Binding-site contacts:
Ligand atom O4 contacts residue LEU89 of chain 1.A at 3.6 Å.
Ligand atom C2' contacts residue TYR113 of chain 1.A at 3.7 Å (hydrophobic).
Ligand atom C2 contacts residue TYR115 of chain 1.A at 3.6 Å (hydrophobic).
Ligand atom O6P contacts residue ASP40 of chain 1.A at 3.1 Å (salt-bridge).
Ligand atom O1P contacts residue LYS84 of chain 1.A at 2.4 Å (salt-bridge).
Ligand atom O4 contacts residue TYR115 of chain 1.A at 4.0 Å.
Ligand atom O5P contacts residue ARG87 of chain 1.A at 2.8 Å (salt-bridge).
Ligand atom O2P contacts residue TYR85 of chain 1.A at 3.1 Å (h-bond).
Ligand atom O5P contacts residue ARG35 of chain 1.A at 3.1 Å (salt-bridge).
Ligand atom O6P contacts residue CA1 of chain 1.B at 2.9 Å.
Ligand atom O4' contacts residue ARG87 of chain 1.A at 2.9 Å (salt-bridge).
Ligand atom O3' contacts residue TYR85 of chain 1.A at 3.9 Å.
Ligand atom C4 contacts residue LEU89 of chain 1.A at 3.6 Å (hydrophobic).
Ligand atom O2 contacts residue TYR115 of chain 1.A at 3.9 Å.
Ligand atom C5' contacts residue TYR113 of chain 1.A at 3.4 Å (hydrophobic).
Ligand atom C5M contacts residue LEU36 of chain 1.A at 3.7 Å (hydrophobic).
Ligand atom O6P contacts residue ARG35 of chain 1.A at 2.8 Å (salt-bridge).
Ligand atom O5' contacts residue ARG87 of chain 1.A at 3.1 Å (salt-bridge).
Ligand atom P2 contacts residue CA1 of chain 1.B at 3.9 Å.
Ligand atom P2 contacts residue ARG35 of chain 1.A at 3.6 Å.
Ligand atom O2 contacts residue ASP83 of chain 1.A at 3.6 Å.
Ligand atom N3 contacts residue LEU89 of chain 1.A at 3.8 Å.
Ligand atom P1 contacts residue TYR85 of chain 1.A at 3.6 Å.
Ligand atom C5M contacts residue TYR113 of chain 1.A at 3.8 Å (hydrophobic).
Ligand atom O4 contacts residue LEU37 of chain 1.A at 3.8 Å.
Ligand atom O1P contacts residue TYR85 of chain 1.A at 3.1 Å (h-bond).
Ligand atom C5' contacts residue ARG87 of chain 1.A at 4.0 Å.
Ligand atom P1 contacts residue LYS84 of chain 1.A at 3.4 Å.
Ligand atom O6P contacts residue TYR113 of chain 1.A at 3.7 Å.
Ligand atom C2 contacts residue ASP83 of chain 1.A at 3.8 Å.
Ligand atom C5M contacts residue ARG35 of chain 1.A at 3.7 Å.
Ligand atom O5' contacts residue ARG35 of chain 1.A at 3.6 Å.
Ligand atom C4 contacts residue TYR115 of chain 1.A at 3.9 Å (hydrophobic).
Ligand atom C2' contacts residue TYR115 of chain 1.A at 4.0 Å (hydrophobic).
Ligand atom C3' contacts residue TYR113 of chain 1.A at 3.8 Å (hydrophobic).
Ligand atom P2 contacts residue ARG87 of chain 1.A at 3.9 Å.
Ligand atom O3' contacts residue LYS84 of chain 1.A at 3.3 Å (salt-bridge).
Ligand atom N3 contacts residue TYR115 of chain 1.A at 3.5 Å.
Ligand atom C5 contacts residue TYR113 of chain 1.A at 4.0 Å (hydrophobic).
Ligand atom C4' contacts residue ARG87 of chain 1.A at 3.7 Å.

This protein binds this small molecule.
Small molecule (SMILES): Cc1cn([C@H]2C[C@H](OP(=O)(O)O)[C@@H](COP(=O)(O)O)O2)c(=O)[nH]c1=O

Sequence of chain 1.A:
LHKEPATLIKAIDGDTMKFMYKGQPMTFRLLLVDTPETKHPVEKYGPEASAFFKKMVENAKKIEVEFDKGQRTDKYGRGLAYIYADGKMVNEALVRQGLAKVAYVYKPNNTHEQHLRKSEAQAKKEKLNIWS